Sequence of chain 1.A:
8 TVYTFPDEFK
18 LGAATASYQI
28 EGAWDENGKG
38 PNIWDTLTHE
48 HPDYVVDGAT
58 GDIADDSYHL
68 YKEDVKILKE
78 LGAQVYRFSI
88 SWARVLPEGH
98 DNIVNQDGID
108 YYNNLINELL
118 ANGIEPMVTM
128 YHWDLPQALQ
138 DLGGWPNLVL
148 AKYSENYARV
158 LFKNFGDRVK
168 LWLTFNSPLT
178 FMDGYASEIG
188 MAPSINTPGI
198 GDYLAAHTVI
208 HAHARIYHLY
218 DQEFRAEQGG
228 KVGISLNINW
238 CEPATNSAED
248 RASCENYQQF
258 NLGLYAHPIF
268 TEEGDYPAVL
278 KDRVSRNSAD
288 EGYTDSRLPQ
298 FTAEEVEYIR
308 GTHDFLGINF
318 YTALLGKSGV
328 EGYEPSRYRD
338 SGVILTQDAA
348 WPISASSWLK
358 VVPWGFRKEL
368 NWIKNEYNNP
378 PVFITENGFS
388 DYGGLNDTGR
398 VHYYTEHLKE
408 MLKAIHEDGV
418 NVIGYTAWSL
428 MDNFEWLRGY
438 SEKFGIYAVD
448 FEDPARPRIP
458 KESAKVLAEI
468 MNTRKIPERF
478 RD

The protein below binds the small molecule below.
Small molecule (SMILES): OCc1ccccc1O

Binding-site contacts:
Ligand atom OAB contacts residue TYR335 of chain 1.A at 4.0 Å.
Ligand atom CAH contacts residue GLU328 of chain 1.A at 4.1 Å.
Ligand atom OAB contacts residue GLU328 of chain 1.A at 3.8 Å.
Ligand atom OAA contacts residue TYR335 of chain 1.A at 3.6 Å.
Ligand atom CAE contacts residue TYR335 of chain 1.A at 4.3 Å (hydrophobic).
Ligand atom CAG contacts residue TYR335 of chain 1.A at 4.5 Å (hydrophobic).
Ligand atom CAI contacts residue TYR335 of chain 1.A at 4.1 Å (hydrophobic).
Ligand atom CAD contacts residue GLY329 of chain 1.A at 3.6 Å.
Ligand atom CAE contacts residue GLU328 of chain 1.A at 3.8 Å.
Ligand atom CAH contacts residue TYR335 of chain 1.A at 3.9 Å (hydrophobic).
Ligand atom CAC contacts residue GLY329 of chain 1.A at 3.9 Å.
Ligand atom CAF contacts residue TYR330 of chain 1.A at 3.8 Å (hydrophobic).
Ligand atom CAD contacts residue TYR330 of chain 1.A at 3.7 Å (hydrophobic).
Ligand atom CAF contacts residue GLY329 of chain 1.A at 4.2 Å.